This protein binds this small molecule.
Small molecule (SMILES): CC(=O)N[C@H]1[C@H](O[C@H]2[C@H](O)[C@@H](NC(C)=O)CO[C@@H]2CO)O[C@H](CO)[C@@H](O)[C@@H]1O

Sequence of chain 1.H:
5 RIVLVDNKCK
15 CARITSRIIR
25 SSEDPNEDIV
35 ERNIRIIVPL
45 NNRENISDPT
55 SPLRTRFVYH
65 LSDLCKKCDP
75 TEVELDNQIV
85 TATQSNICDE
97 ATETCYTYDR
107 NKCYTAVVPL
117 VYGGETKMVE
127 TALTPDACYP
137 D

Binding-site contacts:
Ligand atom C7 contacts residue ASN49 of chain 1.H at 3.1 Å.
Ligand atom C3 contacts residue ASN49 of chain 1.H at 3.8 Å.
Ligand atom O7 contacts residue ASN49 of chain 1.H at 3.0 Å (h-bond).
Ligand atom O5 contacts residue SER51 of chain 1.H at 4.0 Å.
Ligand atom C5 contacts residue ASN49 of chain 1.H at 3.6 Å.
Ligand atom C2 contacts residue ASN49 of chain 1.H at 2.4 Å.
Ligand atom N2 contacts residue ASN49 of chain 1.H at 2.9 Å (h-bond).
Ligand atom O5 contacts residue ILE50 of chain 1.H at 4.3 Å.
Ligand atom C8 contacts residue ASN49 of chain 1.H at 4.3 Å.
Ligand atom C4 contacts residue ASN49 of chain 1.H at 4.2 Å.
Ligand atom C1 contacts residue ASN49 of chain 1.H at 1.4 Å.
Ligand atom O5 contacts residue ASN49 of chain 1.H at 2.3 Å (h-bond).